Sequence of chain 13.G:
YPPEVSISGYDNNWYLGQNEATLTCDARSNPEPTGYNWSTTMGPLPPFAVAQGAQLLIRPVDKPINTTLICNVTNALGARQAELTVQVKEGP

This protein binds this small molecule.
Small molecule (SMILES): CC(=O)N[C@@H]1[C@@H](O)[C@H](O)[C@@H](CO)O[C@H]1O

Binding-site contacts:
Ligand atom O5 contacts residue THR74 of chain 13.G at 4.0 Å.
Ligand atom C7 contacts residue ASN72 of chain 13.G at 3.5 Å.
Ligand atom C6 contacts residue THR74 of chain 13.G at 3.7 Å.
Ligand atom C1 contacts residue ALA79 of chain 13.G at 4.3 Å (hydrophobic).
Ligand atom C1 contacts residue ASN72 of chain 13.G at 1.5 Å.
Ligand atom O7 contacts residue ASN72 of chain 13.G at 3.3 Å (h-bond).
Ligand atom C3 contacts residue ASN72 of chain 13.G at 4.0 Å.
Ligand atom O5 contacts residue ASN72 of chain 13.G at 2.4 Å (h-bond).
Ligand atom C4 contacts residue ASN72 of chain 13.G at 4.3 Å.
Ligand atom N2 contacts residue ASN72 of chain 13.G at 3.2 Å (h-bond).
Ligand atom C7 contacts residue GLN81 of chain 13.G at 3.8 Å.
Ligand atom C2 contacts residue ASN72 of chain 13.G at 2.6 Å.
Ligand atom N2 contacts residue GLN81 of chain 13.G at 4.3 Å.
Ligand atom C8 contacts residue GLN81 of chain 13.G at 3.2 Å.
Ligand atom O7 contacts residue GLN81 of chain 13.G at 3.9 Å.
Ligand atom C5 contacts residue THR74 of chain 13.G at 3.9 Å.
Ligand atom C5 contacts residue ASN72 of chain 13.G at 3.7 Å.